Sequence of chain 1.I:
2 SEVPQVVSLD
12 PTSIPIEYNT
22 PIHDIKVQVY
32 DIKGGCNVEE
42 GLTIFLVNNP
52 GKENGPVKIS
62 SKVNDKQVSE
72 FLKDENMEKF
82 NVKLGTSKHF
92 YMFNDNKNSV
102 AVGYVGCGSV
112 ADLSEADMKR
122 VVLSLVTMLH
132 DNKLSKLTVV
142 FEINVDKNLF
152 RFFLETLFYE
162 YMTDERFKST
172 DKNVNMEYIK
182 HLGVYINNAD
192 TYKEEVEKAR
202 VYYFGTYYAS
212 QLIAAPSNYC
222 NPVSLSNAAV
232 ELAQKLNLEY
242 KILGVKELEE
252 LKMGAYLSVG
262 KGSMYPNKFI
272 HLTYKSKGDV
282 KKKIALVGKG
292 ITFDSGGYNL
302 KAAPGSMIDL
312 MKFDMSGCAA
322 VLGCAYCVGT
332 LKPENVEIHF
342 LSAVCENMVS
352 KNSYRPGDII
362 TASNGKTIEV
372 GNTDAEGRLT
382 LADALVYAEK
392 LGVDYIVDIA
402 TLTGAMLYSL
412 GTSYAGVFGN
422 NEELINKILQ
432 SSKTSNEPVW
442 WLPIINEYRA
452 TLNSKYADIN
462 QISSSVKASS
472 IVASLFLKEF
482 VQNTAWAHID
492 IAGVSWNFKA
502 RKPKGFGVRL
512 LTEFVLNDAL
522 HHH

Binding-site contacts:
Ligand atom CAI contacts residue GLY405 of chain 1.I at 3.7 Å.
Ligand atom O contacts residue ASP295 of chain 1.I at 3.2 Å (salt-bridge).
Ligand atom O contacts residue ASP375 of chain 1.I at 3.0 Å (salt-bridge).
Ligand atom OAC contacts residue LYS290 of chain 1.I at 2.7 Å (salt-bridge).
Ligand atom FAF contacts residue PHE499 of chain 1.I at 3.1 Å.
Ligand atom OAC contacts residue ZN1 of chain 1.CC at 2.4 Å.
Ligand atom CAZ contacts residue GLY405 of chain 1.I at 3.4 Å.
Ligand atom OAB contacts residue THR404 of chain 1.I at 3.2 Å.
Ligand atom CBA contacts residue LEU408 of chain 1.I at 3.7 Å (hydrophobic).
Ligand atom CAH contacts residue GLY405 of chain 1.I at 3.7 Å.
Ligand atom CAJ contacts residue LEU403 of chain 1.I at 3.8 Å (hydrophobic).
Ligand atom NAR contacts residue ASP375 of chain 1.I at 3.5 Å (salt-bridge).
Ligand atom CAG contacts residue GLY405 of chain 1.I at 3.7 Å.
Ligand atom OAB contacts residue GLY405 of chain 1.I at 3.1 Å (h-bond).
Ligand atom FAE contacts residue GLY306 of chain 1.I at 3.3 Å.
Ligand atom O contacts residue ZN1 of chain 1.CC at 2.2 Å.
Ligand atom NAR contacts residue ZN1 of chain 1.CC at 3.0 Å.
Ligand atom C contacts residue LEU403 of chain 1.I at 3.6 Å (hydrophobic).
Ligand atom OAC contacts residue ASP295 of chain 1.I at 3.1 Å (salt-bridge).
Ligand atom NAR contacts residue CO31 of chain 1.DC at 2.8 Å (h-bond).
Ligand atom NAR contacts residue LYS290 of chain 1.I at 3.3 Å (salt-bridge).
Ligand atom OAC contacts residue CO31 of chain 1.DC at 2.7 Å (h-bond).
Ligand atom FAD contacts residue ALA493 of chain 1.I at 3.2 Å.
Ligand atom OAC contacts residue ASP375 of chain 1.I at 3.4 Å (salt-bridge).
Ligand atom CA contacts residue LEU403 of chain 1.I at 3.2 Å (hydrophobic).
Ligand atom OAC contacts residue GLU377 of chain 1.I at 2.8 Å (salt-bridge).
Ligand atom FAE contacts residue MET308 of chain 1.I at 3.3 Å.
Ligand atom FAF contacts residue LEU408 of chain 1.I at 3.7 Å.
Ligand atom CAX contacts residue GLY405 of chain 1.I at 3.6 Å.
Ligand atom OAC contacts residue ASP315 of chain 1.I at 3.5 Å (salt-bridge).
Ligand atom FAD contacts residue PHE499 of chain 1.I at 3.8 Å.
Ligand atom FAF contacts residue MET308 of chain 1.I at 3.6 Å.
Ligand atom C contacts residue ASP375 of chain 1.I at 3.4 Å.
Ligand atom CAV contacts residue LEU408 of chain 1.I at 3.8 Å (hydrophobic).
Ligand atom FAF contacts residue LEU311 of chain 1.I at 3.8 Å.
Ligand atom C contacts residue ZN1 of chain 1.CC at 2.9 Å.
Ligand atom O contacts residue LYS302 of chain 1.I at 2.8 Å (salt-bridge).
Ligand atom CAJ contacts residue GLY405 of chain 1.I at 3.4 Å.
Ligand atom NAR contacts residue LEU403 of chain 1.I at 3.0 Å (h-bond).
Ligand atom CAN contacts residue ASN373 of chain 1.I at 3.8 Å.

This small molecule binds to this protein.
Small molecule (SMILES): O=C(N[C@@H](C(=O)NO)c1ccc(-c2cc(F)c(F)c(F)c2)cc1)C1CCCCC1